Sequence of chain 1.G:
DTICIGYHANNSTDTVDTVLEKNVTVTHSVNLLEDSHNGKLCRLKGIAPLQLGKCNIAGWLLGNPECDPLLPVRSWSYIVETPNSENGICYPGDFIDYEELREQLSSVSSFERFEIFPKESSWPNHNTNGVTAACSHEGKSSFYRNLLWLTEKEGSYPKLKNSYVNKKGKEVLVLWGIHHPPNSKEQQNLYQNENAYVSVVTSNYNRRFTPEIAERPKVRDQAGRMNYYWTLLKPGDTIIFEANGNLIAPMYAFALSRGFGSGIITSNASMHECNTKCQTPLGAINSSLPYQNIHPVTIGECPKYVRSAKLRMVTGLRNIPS

Binding-site contacts:
Ligand atom O7 contacts residue ASN23 of chain 1.G at 2.6 Å (h-bond).
Ligand atom O5 contacts residue THR15 of chain 1.G at 4.1 Å.
Ligand atom C2 contacts residue ASN23 of chain 1.G at 2.3 Å.
Ligand atom O5 contacts residue ASN23 of chain 1.G at 2.4 Å (h-bond).
Ligand atom C8 contacts residue THR13 of chain 1.G at 4.2 Å.
Ligand atom C1 contacts residue ASN23 of chain 1.G at 1.4 Å.
Ligand atom C3 contacts residue ASN23 of chain 1.G at 3.7 Å.
Ligand atom C7 contacts residue ASN23 of chain 1.G at 2.9 Å.
Ligand atom N2 contacts residue ASN23 of chain 1.G at 2.7 Å (h-bond).
Ligand atom C4 contacts residue ASN23 of chain 1.G at 4.1 Å.
Ligand atom C8 contacts residue ASN23 of chain 1.G at 4.3 Å.
Ligand atom C5 contacts residue ASN23 of chain 1.G at 3.6 Å.

The protein below binds the small molecule below.
Small molecule (SMILES): CC(=O)N[C@H]1[C@H](O[C@H]2[C@H](O)[C@@H](NC(C)=O)CO[C@@H]2CO)O[C@H](CO)[C@@H](O)[C@@H]1O